Sequence of chain 1.A:
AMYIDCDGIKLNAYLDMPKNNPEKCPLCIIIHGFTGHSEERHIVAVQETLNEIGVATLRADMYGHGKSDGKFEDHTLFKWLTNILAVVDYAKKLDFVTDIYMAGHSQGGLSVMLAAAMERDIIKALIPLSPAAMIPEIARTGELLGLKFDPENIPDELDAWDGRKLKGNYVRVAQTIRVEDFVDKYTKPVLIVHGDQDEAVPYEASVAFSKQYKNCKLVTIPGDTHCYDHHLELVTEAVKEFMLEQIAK

A small-molecule ligand and the protein it binds are described below.
Small molecule (SMILES): COc1cc(/C=C/C(=O)O)ccc1O

Binding-site contacts:
Ligand atom C10 contacts residue LEU147 of chain 1.A at 4.0 Å (hydrophobic).
Ligand atom C6 contacts residue PHE36 of chain 1.A at 3.2 Å (hydrophobic).
Ligand atom C7 contacts residue LEU147 of chain 1.A at 4.0 Å (hydrophobic).
Ligand atom C9 contacts residue SER108 of chain 1.A at 2.9 Å.
Ligand atom C5 contacts residue THR37 of chain 1.A at 3.6 Å.
Ligand atom O3 contacts residue TRP163 of chain 1.A at 3.5 Å.
Ligand atom C5 contacts residue PHE36 of chain 1.A at 4.0 Å (hydrophobic).
Ligand atom O2 contacts residue PHE36 of chain 1.A at 2.8 Å (h-bond).
Ligand atom C3 contacts residue TRP163 of chain 1.A at 3.5 Å (hydrophobic).
Ligand atom C7 contacts residue PHE36 of chain 1.A at 4.2 Å (hydrophobic).
Ligand atom C8 contacts residue PHE36 of chain 1.A at 3.4 Å (hydrophobic).
Ligand atom O1 contacts residue LEU147 of chain 1.A at 4.0 Å.
Ligand atom O3 contacts residue LEU147 of chain 1.A at 4.5 Å.
Ligand atom O1 contacts residue GLN109 of chain 1.A at 3.7 Å.
Ligand atom C9 contacts residue GOL1 of chain 1.C at 3.8 Å.
Ligand atom O1 contacts residue HIS228 of chain 1.A at 3.9 Å.
Ligand atom C8 contacts residue SER108 of chain 1.A at 4.0 Å.
Ligand atom C6 contacts residue THR37 of chain 1.A at 3.7 Å.
Ligand atom O2 contacts residue GLN109 of chain 1.A at 3.0 Å (h-bond).
Ligand atom C9 contacts residue PHE36 of chain 1.A at 3.6 Å (hydrophobic).
Ligand atom O1 contacts residue VAL203 of chain 1.A at 4.3 Å.
Ligand atom C1 contacts residue PHE36 of chain 1.A at 4.2 Å (hydrophobic).
Ligand atom O2 contacts residue GLY35 of chain 1.A at 3.4 Å.
Ligand atom O1 contacts residue ALA134 of chain 1.A at 4.0 Å.
Ligand atom O2 contacts residue SER108 of chain 1.A at 3.0 Å (h-bond).
Ligand atom C1 contacts residue LEU147 of chain 1.A at 4.4 Å (hydrophobic).
Ligand atom C2 contacts residue TRP163 of chain 1.A at 4.2 Å (hydrophobic).
Ligand atom O2 contacts residue GOL1 of chain 1.C at 3.5 Å (h-bond).
Ligand atom C5 contacts residue TRP163 of chain 1.A at 4.2 Å (hydrophobic).
Ligand atom C4 contacts residue TRP163 of chain 1.A at 3.5 Å (hydrophobic).
Ligand atom C8 contacts residue GOL1 of chain 1.C at 4.0 Å.
Ligand atom C6 contacts residue GOL1 of chain 1.C at 4.2 Å.
Ligand atom C9 contacts residue HIS228 of chain 1.A at 4.4 Å.
Ligand atom C9 contacts residue GLN109 of chain 1.A at 3.8 Å.
Ligand atom C8 contacts residue LEU147 of chain 1.A at 4.3 Å (hydrophobic).
Ligand atom O1 contacts residue PHE36 of chain 1.A at 4.5 Å.
Ligand atom O4 contacts residue TRP163 of chain 1.A at 3.5 Å.
Ligand atom C2 contacts residue LEU147 of chain 1.A at 4.4 Å (hydrophobic).
Ligand atom O1 contacts residue SER108 of chain 1.A at 2.3 Å (h-bond).